This protein binds this small molecule.
Small molecule (SMILES): CC[C@H](C)[C@H](NC(=O)[C@H](C)NC(=O)[C@H](C)N)C(=O)N[C@@H](COP(=O)(O)O)C(=O)N[C@@H](CC(C)C)C(=O)N1CCC[C@H]1C(=O)O

Binding-site contacts:
Ligand atom C contacts residue ASN228 of chain 1.K at 4.0 Å.
Ligand atom CA contacts residue ASN228 of chain 1.K at 3.9 Å.
Ligand atom CA contacts residue ASN177 of chain 1.K at 3.6 Å.
Ligand atom CA contacts residue ASN177 of chain 1.K at 3.7 Å.
Ligand atom O1P contacts residue ARG56 of chain 1.K at 2.7 Å (salt-bridge).
Ligand atom O3P contacts residue TYR132 of chain 1.K at 3.8 Å.
Ligand atom C contacts residue ASN228 of chain 1.K at 3.7 Å.
Ligand atom O1P contacts residue TYR132 of chain 1.K at 3.9 Å.
Ligand atom P contacts residue ARG131 of chain 1.K at 3.7 Å.
Ligand atom CA contacts residue LEU176 of chain 1.K at 3.8 Å (hydrophobic).
Ligand atom CB contacts residue LEU231 of chain 1.K at 3.9 Å (hydrophobic).
Ligand atom P contacts residue TYR132 of chain 1.K at 3.7 Å.
Ligand atom O1P contacts residue ARG131 of chain 1.K at 2.7 Å (salt-bridge).
Ligand atom C contacts residue LEU231 of chain 1.K at 3.6 Å (hydrophobic).
Ligand atom C contacts residue ASN177 of chain 1.K at 3.6 Å.
Ligand atom N contacts residue LEU231 of chain 1.K at 4.0 Å.
Ligand atom CD contacts residue LEU224 of chain 1.K at 3.7 Å (hydrophobic).
Ligand atom O contacts residue LEU176 of chain 1.K at 3.9 Å.
Ligand atom CD2 contacts residue LYS124 of chain 1.K at 3.8 Å.
Ligand atom O contacts residue ASN228 of chain 1.K at 3.0 Å (h-bond).
Ligand atom CD1 contacts residue ILE221 of chain 1.K at 3.9 Å (hydrophobic).
Ligand atom P contacts residue ARG56 of chain 1.K at 3.6 Å.
Ligand atom CD1 contacts residue LEU224 of chain 1.K at 4.0 Å (hydrophobic).
Ligand atom N contacts residue ASN228 of chain 1.K at 2.9 Å (h-bond).
Ligand atom CA contacts residue ASN228 of chain 1.K at 3.5 Å.
Ligand atom N contacts residue LEU176 of chain 1.K at 3.6 Å.
Ligand atom O2P contacts residue TYR132 of chain 1.K at 2.5 Å (h-bond).
Ligand atom CB contacts residue ASN228 of chain 1.K at 3.9 Å.
Ligand atom O contacts residue LEU231 of chain 1.K at 3.5 Å.
Ligand atom CG2 contacts residue ASN228 of chain 1.K at 3.3 Å.
Ligand atom N contacts residue ASN177 of chain 1.K at 2.8 Å (h-bond).
Ligand atom C contacts residue LEU176 of chain 1.K at 3.9 Å (hydrophobic).
Ligand atom O contacts residue VAL180 of chain 1.K at 3.8 Å.
Ligand atom O3P contacts residue ARG56 of chain 1.K at 2.7 Å (salt-bridge).
Ligand atom O2P contacts residue ARG131 of chain 1.K at 2.9 Å (salt-bridge).
Ligand atom CB contacts residue TRP232 of chain 1.K at 3.6 Å (hydrophobic).
Ligand atom CG contacts residue LEU224 of chain 1.K at 4.0 Å (hydrophobic).
Ligand atom CG2 contacts residue LEU224 of chain 1.K at 4.0 Å (hydrophobic).
Ligand atom CB contacts residue ASN177 of chain 1.K at 3.4 Å.
Ligand atom CB contacts residue ASN177 of chain 1.K at 3.5 Å.

Sequence of chain 1.K:
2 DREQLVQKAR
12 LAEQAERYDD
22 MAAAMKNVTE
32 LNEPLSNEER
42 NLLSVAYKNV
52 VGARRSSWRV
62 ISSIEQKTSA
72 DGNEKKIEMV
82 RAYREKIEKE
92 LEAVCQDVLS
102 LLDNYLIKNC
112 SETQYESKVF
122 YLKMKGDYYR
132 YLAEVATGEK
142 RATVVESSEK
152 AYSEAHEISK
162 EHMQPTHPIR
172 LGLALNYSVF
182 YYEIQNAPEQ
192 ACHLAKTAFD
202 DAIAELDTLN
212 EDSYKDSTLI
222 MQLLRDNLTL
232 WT